Sequence of chain 2.B:
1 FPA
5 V

Sequence of chain 2.A:
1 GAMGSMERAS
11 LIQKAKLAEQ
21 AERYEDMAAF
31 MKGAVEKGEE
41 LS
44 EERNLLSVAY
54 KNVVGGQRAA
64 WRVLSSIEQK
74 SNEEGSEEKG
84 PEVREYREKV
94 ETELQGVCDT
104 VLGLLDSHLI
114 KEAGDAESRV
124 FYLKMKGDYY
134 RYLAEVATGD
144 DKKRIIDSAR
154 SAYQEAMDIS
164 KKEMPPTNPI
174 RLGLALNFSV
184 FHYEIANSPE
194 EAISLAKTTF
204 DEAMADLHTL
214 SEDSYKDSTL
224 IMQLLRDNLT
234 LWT

Binding-site contacts:
Ligand atom C11 contacts residue GLY176 of chain 2.A at 4.3 Å.
Ligand atom C15 contacts residue VAL5 of chain 2.B at 4.2 Å (hydrophobic).
Ligand atom C30 contacts residue LEU48 of chain 2.A at 4.0 Å (hydrophobic).
Ligand atom C24 contacts residue ASN47 of chain 2.A at 3.9 Å.
Ligand atom S27 contacts residue GLU44 of chain 2.A at 3.7 Å.
Ligand atom C14 contacts residue ASN47 of chain 2.A at 4.4 Å.
Ligand atom C25 contacts residue ASN47 of chain 2.A at 3.6 Å.
Ligand atom C11 contacts residue ILE173 of chain 2.A at 4.2 Å (hydrophobic).
Ligand atom N32 contacts residue LEU48 of chain 2.A at 3.4 Å.
Ligand atom C23 contacts residue CSO43 of chain 2.A at 3.8 Å.
Ligand atom O08 contacts residue ILE224 of chain 2.A at 4.4 Å.
Ligand atom C19 contacts residue ASN47 of chain 2.A at 3.8 Å.
Ligand atom C10 contacts residue ILE224 of chain 2.A at 3.4 Å (hydrophobic).
Ligand atom C22 contacts residue ASN47 of chain 2.A at 3.5 Å.
Ligand atom C03 contacts residue LEU223 of chain 2.A at 3.4 Å (hydrophobic).
Ligand atom C21 contacts residue ASN47 of chain 2.A at 3.6 Å.
Ligand atom C22 contacts residue CSO43 of chain 2.A at 3.5 Å.
Ligand atom N31 contacts residue GLU19 of chain 2.A at 2.6 Å (salt-bridge).
Ligand atom C14 contacts residue VAL5 of chain 2.B at 3.9 Å (hydrophobic).
Ligand atom CL1 contacts residue LYS127 of chain 2.A at 3.5 Å.
Ligand atom C07 contacts residue VAL5 of chain 2.B at 3.8 Å (hydrophobic).
Ligand atom C11 contacts residue ILE224 of chain 2.A at 4.1 Å (hydrophobic).
Ligand atom C20 contacts residue ASN47 of chain 2.A at 3.7 Å.
Ligand atom CL1 contacts residue PHE124 of chain 2.A at 4.2 Å.
Ligand atom C23 contacts residue ASN47 of chain 2.A at 3.7 Å.
Ligand atom C10 contacts residue VAL5 of chain 2.B at 4.2 Å (hydrophobic).
Ligand atom C12 contacts residue PRO172 of chain 2.A at 4.4 Å (hydrophobic).
Ligand atom N01 contacts residue LEU223 of chain 2.A at 3.2 Å.
Ligand atom C10 contacts residue PRO172 of chain 2.A at 3.8 Å (hydrophobic).
Ligand atom N32 contacts residue GLU19 of chain 2.A at 2.9 Å (salt-bridge).
Ligand atom C29 contacts residue ASN47 of chain 2.A at 4.0 Å.
Ligand atom C12 contacts residue VAL5 of chain 2.B at 4.1 Å (hydrophobic).
Ligand atom C11 contacts residue PRO172 of chain 2.A at 3.2 Å (hydrophobic).
Ligand atom CL1 contacts residue ILE173 of chain 2.A at 4.1 Å.
Ligand atom C11 contacts residue VAL5 of chain 2.B at 4.0 Å (hydrophobic).
Ligand atom N31 contacts residue VAL51 of chain 2.A at 3.8 Å.
Ligand atom C26 contacts residue ASN47 of chain 2.A at 3.9 Å.
Ligand atom C02 contacts residue LEU223 of chain 2.A at 3.9 Å (hydrophobic).
Ligand atom C26 contacts residue GLU44 of chain 2.A at 4.2 Å.
Ligand atom C30 contacts residue GLU19 of chain 2.A at 3.5 Å.

A protein and the small-molecule ligand that binds it are described below.
Small molecule (SMILES): [H]/N=C(\N)c1cc(-c2cccc(NC(=O)C3(Oc4ccc(Cl)cc4)CCC(N)CC3)c2)cs1